Sequence of chain 1.B:
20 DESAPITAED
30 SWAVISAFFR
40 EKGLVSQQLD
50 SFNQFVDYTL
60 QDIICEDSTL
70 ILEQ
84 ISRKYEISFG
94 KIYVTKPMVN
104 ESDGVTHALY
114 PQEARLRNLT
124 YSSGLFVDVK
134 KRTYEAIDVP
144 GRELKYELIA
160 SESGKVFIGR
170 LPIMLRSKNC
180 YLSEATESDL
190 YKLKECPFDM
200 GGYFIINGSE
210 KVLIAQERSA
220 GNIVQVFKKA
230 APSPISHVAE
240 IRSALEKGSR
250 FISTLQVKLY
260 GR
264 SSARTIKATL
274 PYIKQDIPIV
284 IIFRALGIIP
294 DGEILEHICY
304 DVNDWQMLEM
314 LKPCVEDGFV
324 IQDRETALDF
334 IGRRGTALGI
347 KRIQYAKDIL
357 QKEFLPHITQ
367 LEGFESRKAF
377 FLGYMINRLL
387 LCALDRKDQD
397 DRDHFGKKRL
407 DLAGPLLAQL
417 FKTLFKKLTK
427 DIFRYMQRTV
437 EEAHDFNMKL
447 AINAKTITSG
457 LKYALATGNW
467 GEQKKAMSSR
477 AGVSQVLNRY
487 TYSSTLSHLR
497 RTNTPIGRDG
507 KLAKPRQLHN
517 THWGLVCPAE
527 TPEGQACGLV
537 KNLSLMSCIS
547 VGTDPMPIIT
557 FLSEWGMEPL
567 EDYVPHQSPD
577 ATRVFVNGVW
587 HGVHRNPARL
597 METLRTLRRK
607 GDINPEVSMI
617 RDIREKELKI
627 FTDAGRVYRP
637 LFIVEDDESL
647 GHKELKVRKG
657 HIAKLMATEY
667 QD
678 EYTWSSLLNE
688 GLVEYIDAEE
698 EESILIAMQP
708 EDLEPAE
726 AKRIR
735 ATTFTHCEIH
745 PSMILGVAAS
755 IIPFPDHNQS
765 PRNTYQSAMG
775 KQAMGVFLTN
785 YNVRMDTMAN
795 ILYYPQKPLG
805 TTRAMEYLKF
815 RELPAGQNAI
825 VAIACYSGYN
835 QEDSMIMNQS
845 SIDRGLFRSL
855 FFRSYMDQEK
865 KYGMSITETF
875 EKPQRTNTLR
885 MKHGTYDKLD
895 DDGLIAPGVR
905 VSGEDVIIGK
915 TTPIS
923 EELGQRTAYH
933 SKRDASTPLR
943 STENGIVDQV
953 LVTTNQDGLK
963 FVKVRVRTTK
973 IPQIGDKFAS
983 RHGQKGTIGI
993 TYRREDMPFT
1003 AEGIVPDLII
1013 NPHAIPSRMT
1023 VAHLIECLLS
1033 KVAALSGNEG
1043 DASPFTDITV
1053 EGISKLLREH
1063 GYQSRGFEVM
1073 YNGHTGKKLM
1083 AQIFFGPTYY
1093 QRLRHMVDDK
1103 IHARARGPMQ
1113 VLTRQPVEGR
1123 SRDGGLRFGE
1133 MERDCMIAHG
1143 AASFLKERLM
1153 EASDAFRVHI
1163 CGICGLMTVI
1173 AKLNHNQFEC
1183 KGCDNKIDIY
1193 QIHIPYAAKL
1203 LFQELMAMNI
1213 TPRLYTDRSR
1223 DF

This protein binds this small molecule.
Small molecule (SMILES): Nc1ccn([C@@H]2O[C@H](CO[P](=O)(O)O[C@H]3[C@@H](O)[C@H](n4ccc(=O)[nH]c4=O)O[C@@H]3COP(=O)=O)[C@@H](O[P](=O)(O)OC[C@H]3O[C@@H](n4cnc5c(=O)nc(N)[nH]c54)[C@H](O)[C@@H]3O[P](=O)(O)OC[C@H]3O[C@@H](n4cnc5c(N)ncnc54)[C@H](O)[C@@H]3O[P](=O)(O)OC[C@H]3O[C@@H](n4cnc5c(=O)nc(N)[nH]c54)[C@H](O)[C@@H]3O[P](=O)(O)OC[C@H]3O[C@@H](n4cnc5c(N)ncnc54)[C@H](O)[C@@H]3O[P](=O)(O)OC[C@H]3O[C@@H](n4cnc5c(=O)nc(N)[nH]c54)[C@H](O)[C@@H]3O[P](=O)(O)OC[C@H]3O[C@@H](n4cnc5c(=O)nc(N)[nH]c54)[C@H](O)[C@@H]3O[P](=O)(O)OC[C@@H]3C[C@@H](O)[C@H](n4cnc5c(N)ncnc54)O3)[C@H]2O)c(=O)n1

Binding-site contacts:
Ligand atom C5' contacts residue ALA477 of chain 1.B at 3.7 Å (hydrophobic).
Ligand atom OP1 contacts residue GLN776 of chain 1.B at 2.9 Å (h-bond).
Ligand atom O3' contacts residue LYS979 of chain 1.B at 3.0 Å (salt-bridge).
Ligand atom P contacts residue GLN481 of chain 1.B at 3.6 Å.
Ligand atom O2' contacts residue ASP483 of chain 1.A at 3.9 Å.
Ligand atom C2' contacts residue MG1 of chain 1.R at 2.9 Å.
Ligand atom OP1 contacts residue LYS987 of chain 1.B at 2.8 Å (salt-bridge).
Ligand atom P contacts residue VAL1113 of chain 1.B at 3.9 Å.
Ligand atom OP1 contacts residue LYS979 of chain 1.B at 2.8 Å (salt-bridge).
Ligand atom O2' contacts residue ASP481 of chain 1.A at 3.2 Å (salt-bridge).
Ligand atom C5' contacts residue GLN481 of chain 1.B at 3.5 Å.
Ligand atom C5' contacts residue ARG320 of chain 1.A at 3.4 Å.
Ligand atom O4' contacts residue ASP485 of chain 1.A at 3.9 Å.
Ligand atom O3' contacts residue GLN776 of chain 1.B at 2.9 Å (h-bond).
Ligand atom C5' contacts residue GLN776 of chain 1.B at 3.1 Å.
Ligand atom C5' contacts residue HIS1097 of chain 1.B at 3.9 Å.
Ligand atom O5' contacts residue GLN776 of chain 1.B at 3.7 Å.
Ligand atom C4' contacts residue HIS1097 of chain 1.B at 3.7 Å.
Ligand atom P contacts residue GLN776 of chain 1.B at 3.4 Å.
Ligand atom O3' contacts residue ALA477 of chain 1.B at 3.8 Å.
Ligand atom C5' contacts residue LYS979 of chain 1.B at 3.9 Å.
Ligand atom C4' contacts residue ASP483 of chain 1.A at 3.7 Å.
Ligand atom O2' contacts residue ASP485 of chain 1.A at 2.7 Å (salt-bridge).
Ligand atom C4' contacts residue ARG320 of chain 1.A at 3.9 Å.
Ligand atom C3' contacts residue ASP483 of chain 1.A at 3.4 Å.
Ligand atom O2' contacts residue ARG1096 of chain 1.B at 3.9 Å.
Ligand atom O2' contacts residue ARG446 of chain 1.A at 3.4 Å (salt-bridge).
Ligand atom OP2 contacts residue LYS987 of chain 1.B at 3.7 Å.
Ligand atom P contacts residue LYS987 of chain 1.B at 3.7 Å.
Ligand atom O6 contacts residue GLN531 of chain 1.B at 3.7 Å.
Ligand atom OP1 contacts residue VAL1113 of chain 1.B at 3.5 Å.
Ligand atom C2' contacts residue ASP485 of chain 1.A at 4.0 Å.
Ligand atom O2' contacts residue ALA477 of chain 1.B at 3.4 Å.
Ligand atom OP1 contacts residue GLN481 of chain 1.B at 2.7 Å (h-bond).
Ligand atom P contacts residue LYS979 of chain 1.B at 3.5 Å.
Ligand atom C1' contacts residue ASP485 of chain 1.A at 3.7 Å.
Ligand atom O3' contacts residue GLN481 of chain 1.B at 3.6 Å (h-bond).
Ligand atom C5' contacts residue ASP483 of chain 1.A at 3.4 Å.
Ligand atom C3' contacts residue MG1 of chain 1.R at 3.3 Å.
Ligand atom O2' contacts residue MG1 of chain 1.R at 2.3 Å.

Sequence of chain 1.A:
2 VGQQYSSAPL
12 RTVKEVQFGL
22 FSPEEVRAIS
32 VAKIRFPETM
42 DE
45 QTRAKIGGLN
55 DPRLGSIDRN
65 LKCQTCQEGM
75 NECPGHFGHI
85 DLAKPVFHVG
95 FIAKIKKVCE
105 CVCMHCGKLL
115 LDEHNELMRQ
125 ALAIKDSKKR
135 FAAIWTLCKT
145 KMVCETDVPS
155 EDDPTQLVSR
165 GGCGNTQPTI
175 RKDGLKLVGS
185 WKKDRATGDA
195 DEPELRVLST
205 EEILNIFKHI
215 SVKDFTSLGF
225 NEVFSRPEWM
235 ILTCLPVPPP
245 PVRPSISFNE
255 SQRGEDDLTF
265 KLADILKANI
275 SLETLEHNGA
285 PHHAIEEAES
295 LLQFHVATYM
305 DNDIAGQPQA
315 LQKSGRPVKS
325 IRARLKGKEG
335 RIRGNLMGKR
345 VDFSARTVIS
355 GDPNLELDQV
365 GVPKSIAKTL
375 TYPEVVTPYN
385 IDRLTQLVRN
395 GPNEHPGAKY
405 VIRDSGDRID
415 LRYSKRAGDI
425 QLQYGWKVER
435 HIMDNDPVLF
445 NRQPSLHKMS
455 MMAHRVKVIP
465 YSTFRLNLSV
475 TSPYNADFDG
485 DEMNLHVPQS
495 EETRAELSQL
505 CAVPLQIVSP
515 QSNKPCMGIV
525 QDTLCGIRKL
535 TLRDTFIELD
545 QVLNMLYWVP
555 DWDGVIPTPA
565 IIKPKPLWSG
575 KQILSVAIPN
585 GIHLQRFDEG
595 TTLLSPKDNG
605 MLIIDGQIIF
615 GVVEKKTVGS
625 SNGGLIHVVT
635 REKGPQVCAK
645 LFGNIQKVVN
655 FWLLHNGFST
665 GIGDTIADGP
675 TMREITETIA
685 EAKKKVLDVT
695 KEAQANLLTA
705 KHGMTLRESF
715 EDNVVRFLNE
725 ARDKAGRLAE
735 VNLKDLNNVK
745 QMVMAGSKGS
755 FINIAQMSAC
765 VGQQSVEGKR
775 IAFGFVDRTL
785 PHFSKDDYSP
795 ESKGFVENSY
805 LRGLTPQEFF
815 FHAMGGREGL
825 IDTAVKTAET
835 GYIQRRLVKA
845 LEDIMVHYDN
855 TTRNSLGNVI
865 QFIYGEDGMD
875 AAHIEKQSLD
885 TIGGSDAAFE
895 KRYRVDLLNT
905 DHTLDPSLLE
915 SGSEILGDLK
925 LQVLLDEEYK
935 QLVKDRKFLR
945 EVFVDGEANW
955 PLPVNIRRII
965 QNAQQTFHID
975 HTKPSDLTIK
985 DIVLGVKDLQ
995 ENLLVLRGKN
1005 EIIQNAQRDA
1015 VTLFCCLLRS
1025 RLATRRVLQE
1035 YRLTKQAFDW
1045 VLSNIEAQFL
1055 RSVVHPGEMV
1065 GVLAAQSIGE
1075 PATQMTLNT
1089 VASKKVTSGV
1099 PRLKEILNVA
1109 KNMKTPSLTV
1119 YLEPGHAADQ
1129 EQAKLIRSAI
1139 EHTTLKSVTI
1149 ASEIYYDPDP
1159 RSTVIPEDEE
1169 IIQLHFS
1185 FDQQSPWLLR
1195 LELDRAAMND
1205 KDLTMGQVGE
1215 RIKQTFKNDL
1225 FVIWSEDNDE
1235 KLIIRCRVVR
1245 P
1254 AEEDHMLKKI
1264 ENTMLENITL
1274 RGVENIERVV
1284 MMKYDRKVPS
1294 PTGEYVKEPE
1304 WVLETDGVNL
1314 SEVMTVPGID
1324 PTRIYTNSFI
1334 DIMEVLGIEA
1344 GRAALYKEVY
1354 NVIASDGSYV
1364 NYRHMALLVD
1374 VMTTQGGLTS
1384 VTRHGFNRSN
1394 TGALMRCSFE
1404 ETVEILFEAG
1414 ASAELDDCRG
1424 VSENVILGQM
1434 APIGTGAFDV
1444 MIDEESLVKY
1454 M